The small molecule below binds the protein below.
Small molecule (SMILES): CO[C@H]1[C@H]([C@@]2(C)O[C@@H]2CC=C(C)C)[C@](C)(O)CC[C@H]1OC(=O)C=C/C=C/C=C/C=C/C(=O)O

Sequence of chain 1.A:
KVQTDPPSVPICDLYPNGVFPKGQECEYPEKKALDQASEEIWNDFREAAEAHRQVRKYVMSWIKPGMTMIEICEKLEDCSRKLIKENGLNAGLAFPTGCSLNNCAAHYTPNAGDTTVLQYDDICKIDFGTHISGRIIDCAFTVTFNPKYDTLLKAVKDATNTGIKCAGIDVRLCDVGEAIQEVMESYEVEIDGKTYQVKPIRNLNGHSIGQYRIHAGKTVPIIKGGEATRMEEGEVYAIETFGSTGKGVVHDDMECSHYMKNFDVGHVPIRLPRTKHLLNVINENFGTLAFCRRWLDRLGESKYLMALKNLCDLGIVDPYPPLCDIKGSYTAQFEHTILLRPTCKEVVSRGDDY

Binding-site contacts:
Ligand atom C4 contacts residue ASN329 of chain 1.A at 3.4 Å.
Ligand atom O2A contacts residue HIS339 of chain 1.A at 3.8 Å.
Ligand atom O4A contacts residue LEU328 of chain 1.A at 3.6 Å.
Ligand atom O4C contacts residue HIS375 of chain 1.A at 3.7 Å.
Ligand atom C45 contacts residue ASN327 of chain 1.A at 3.9 Å.
Ligand atom C31 contacts residue ASN329 of chain 1.A at 3.5 Å.
Ligand atom C6 contacts residue HIS231 of chain 1.A at 3.0 Å.
Ligand atom C47 contacts residue VAL374 of chain 1.A at 3.7 Å (hydrophobic).
Ligand atom C41 contacts residue LEU328 of chain 1.A at 3.6 Å (hydrophobic).
Ligand atom C2A contacts residue HIS331 of chain 1.A at 3.6 Å.
Ligand atom C2 contacts residue HIS231 of chain 1.A at 3.3 Å.
Ligand atom O4C contacts residue ASP376 of chain 1.A at 2.9 Å (salt-bridge).
Ligand atom O11 contacts residue CO1 of chain 1.B at 3.3 Å.
Ligand atom C4A contacts residue ASP376 of chain 1.A at 3.8 Å.
Ligand atom C1 contacts residue HIS231 of chain 1.A at 2.6 Å.
Ligand atom C47 contacts residue ASN327 of chain 1.A at 3.7 Å.
Ligand atom O31 contacts residue HIS339 of chain 1.A at 3.8 Å.
Ligand atom C43 contacts residue LEU328 of chain 1.A at 3.9 Å (hydrophobic).
Ligand atom C5 contacts residue GLU364 of chain 1.A at 3.9 Å.
Ligand atom O11 contacts residue HIS231 of chain 1.A at 3.7 Å.
Ligand atom O4A contacts residue ASN329 of chain 1.A at 3.2 Å (h-bond).
Ligand atom C42 contacts residue LEU328 of chain 1.A at 3.9 Å (hydrophobic).
Ligand atom C43 contacts residue ASN327 of chain 1.A at 3.3 Å.
Ligand atom C2B contacts residue PHE219 of chain 1.A at 3.8 Å (hydrophobic).
Ligand atom C22 contacts residue HIS231 of chain 1.A at 3.8 Å.
Ligand atom C4A contacts residue HIS375 of chain 1.A at 3.8 Å.
Ligand atom C23 contacts residue MET384 of chain 1.A at 3.9 Å (hydrophobic).
Ligand atom C23 contacts residue ILE338 of chain 1.A at 3.8 Å (hydrophobic).
Ligand atom C2C contacts residue TYR444 of chain 1.A at 3.5 Å (hydrophobic).
Ligand atom O11 contacts residue GLU364 of chain 1.A at 3.6 Å.
Ligand atom C11 contacts residue HIS231 of chain 1.A at 1.5 Å.
Ligand atom C2B contacts residue ALA414 of chain 1.A at 3.9 Å (hydrophobic).
Ligand atom O41 contacts residue LEU328 of chain 1.A at 3.8 Å.
Ligand atom C24 contacts residue ILE338 of chain 1.A at 3.7 Å (hydrophobic).
Ligand atom C49 contacts residue VAL374 of chain 1.A at 3.9 Å (hydrophobic).
Ligand atom C48 contacts residue ASP376 of chain 1.A at 3.9 Å.
Ligand atom C31 contacts residue HIS339 of chain 1.A at 3.6 Å.
Ligand atom C5 contacts residue ASN329 of chain 1.A at 3.9 Å.
Ligand atom C49 contacts residue HIS375 of chain 1.A at 3.9 Å.
Ligand atom C22 contacts residue TYR444 of chain 1.A at 3.8 Å (hydrophobic).